Binding-site contacts:
Ligand atom C5 contacts residue LEU141 of chain 1.C at 3.8 Å (hydrophobic).
Ligand atom N contacts residue NAI1 of chain 1.P at 3.8 Å.
Ligand atom C5 contacts residue LEU57 of chain 1.C at 3.6 Å (hydrophobic).
Ligand atom C contacts residue NMH1 of chain 1.R at 0.3 Å.
Ligand atom C1 contacts residue NMH1 of chain 1.R at 0.4 Å.
Ligand atom N contacts residue NMH1 of chain 1.R at 0.5 Å (h-bond).
Ligand atom C contacts residue CYS174 of chain 1.C at 3.4 Å (hydrophobic).
Ligand atom C contacts residue PHE93 of chain 1.C at 3.5 Å (hydrophobic).
Ligand atom C5 contacts residue NMH1 of chain 1.R at 2.7 Å.
Ligand atom O contacts residue SER48 of chain 1.C at 2.7 Å (h-bond).
Ligand atom O contacts residue ZN1 of chain 1.N at 2.1 Å.
Ligand atom C3 contacts residue SER48 of chain 1.C at 4.0 Å.
Ligand atom O contacts residue HIS67 of chain 1.C at 2.9 Å (h-bond).
Ligand atom C contacts residue ZN1 of chain 1.N at 2.9 Å.
Ligand atom C6 contacts residue LEU57 of chain 1.C at 3.4 Å (hydrophobic).
Ligand atom C contacts residue NAI1 of chain 1.P at 3.5 Å.
Ligand atom O contacts residue CYS174 of chain 1.C at 3.3 Å (h-bond).
Ligand atom C3 contacts residue NMH1 of chain 1.R at 0.6 Å.
Ligand atom C7 contacts residue LEU116 of chain 1.C at 3.5 Å (hydrophobic).
Ligand atom C4 contacts residue NMH1 of chain 1.R at 1.4 Å.
Ligand atom C2 contacts residue SER48 of chain 1.C at 3.7 Å.
Ligand atom O contacts residue NAI1 of chain 1.P at 3.2 Å.
Ligand atom C4 contacts residue LEU57 of chain 1.C at 3.5 Å (hydrophobic).
Ligand atom C6 contacts residue LEU116 of chain 1.C at 3.6 Å (hydrophobic).
Ligand atom C1 contacts residue LEU116 of chain 1.C at 4.0 Å (hydrophobic).
Ligand atom N contacts residue PHE93 of chain 1.C at 3.2 Å.
Ligand atom C1 contacts residue NAI1 of chain 1.P at 3.5 Å.
Ligand atom C contacts residue HIS67 of chain 1.C at 3.2 Å.
Ligand atom C7 contacts residue LEU57 of chain 1.C at 3.5 Å (hydrophobic).
Ligand atom C1 contacts residue ILE318 of chain 1.C at 3.9 Å (hydrophobic).
Ligand atom O contacts residue NMH1 of chain 1.R at 0.4 Å (h-bond).
Ligand atom C2 contacts residue NMH1 of chain 1.R at 0.1 Å.
Ligand atom C5 contacts residue LEU116 of chain 1.C at 3.6 Å (hydrophobic).
Ligand atom C contacts residue SER48 of chain 1.C at 3.7 Å.
Ligand atom O contacts residue CYS46 of chain 1.C at 3.5 Å (h-bond).
Ligand atom C7 contacts residue VAL58 of chain 1.C at 4.1 Å (hydrophobic).
Ligand atom C4 contacts residue LEU116 of chain 1.C at 3.8 Å (hydrophobic).
Ligand atom C3 contacts residue LEU57 of chain 1.C at 3.8 Å (hydrophobic).
Ligand atom C6 contacts residue NMH1 of chain 1.R at 4.0 Å.
Ligand atom C2 contacts residue NAI1 of chain 1.P at 4.0 Å.

This protein binds this small molecule.
Small molecule (SMILES): CCCCC[C@H](C)NC=O

Sequence of chain 1.C:
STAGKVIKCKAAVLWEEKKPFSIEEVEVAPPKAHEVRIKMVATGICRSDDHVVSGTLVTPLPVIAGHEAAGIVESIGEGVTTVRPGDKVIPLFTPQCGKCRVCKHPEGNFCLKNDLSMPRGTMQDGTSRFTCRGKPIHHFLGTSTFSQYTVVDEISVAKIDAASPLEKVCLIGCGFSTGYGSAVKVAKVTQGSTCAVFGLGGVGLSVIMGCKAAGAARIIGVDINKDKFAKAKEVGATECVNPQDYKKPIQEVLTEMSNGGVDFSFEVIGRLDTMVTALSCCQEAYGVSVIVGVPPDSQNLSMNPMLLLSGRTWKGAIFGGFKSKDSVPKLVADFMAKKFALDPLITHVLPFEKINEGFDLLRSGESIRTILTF